Binding-site contacts:
Ligand atom P contacts residue LYS8 of chain 50.C at 3.0 Å.
Ligand atom C2' contacts residue GLU74 of chain 50.C at 4.1 Å.
Ligand atom OP1 contacts residue PRO132 of chain 50.C at 3.6 Å.
Ligand atom OP2 contacts residue LYS10 of chain 50.C at 2.9 Å.
Ligand atom O2' contacts residue GLU74 of chain 50.C at 3.2 Å.
Ligand atom C4' contacts residue GLU74 of chain 50.C at 3.9 Å.
Ligand atom O2' contacts residue LEU135 of chain 50.C at 4.3 Å.
Ligand atom O3' contacts residue ASN134 of chain 50.C at 4.2 Å.
Ligand atom O5' contacts residue LYS8 of chain 50.C at 4.5 Å.
Ligand atom C1' contacts residue GLU74 of chain 50.C at 3.8 Å.
Ligand atom O4' contacts residue GLU74 of chain 50.C at 3.7 Å.
Ligand atom P contacts residue LYS10 of chain 50.C at 4.0 Å.
Ligand atom OP1 contacts residue ASN134 of chain 50.C at 4.2 Å.
Ligand atom C2' contacts residue ASN134 of chain 50.C at 4.3 Å.
Ligand atom OP2 contacts residue LYS8 of chain 50.C at 2.9 Å (salt-bridge).
Ligand atom OP1 contacts residue LYS10 of chain 50.C at 4.3 Å.
Ligand atom O3' contacts residue LYS8 of chain 50.C at 3.8 Å.
Ligand atom OP1 contacts residue LYS8 of chain 50.C at 2.6 Å (salt-bridge).
Ligand atom O2' contacts residue ASN134 of chain 50.C at 3.2 Å (h-bond).

The small molecule below binds the protein below.
Small molecule (SMILES): Nc1ccn([C@@H]2O[C@H](CO[P](=O)(O)O[C@H]3[C@@H](O)[C@H](n4ccc(N)nc4=O)O[C@@H]3CO[P](=O)(O)O[C@H]3[C@@H](O)[C@H](n4ccc(N)nc4=O)O[C@@H]3CO)[C@@H](O)[C@H]2O)c(=O)n1

Sequence of chain 50.C:
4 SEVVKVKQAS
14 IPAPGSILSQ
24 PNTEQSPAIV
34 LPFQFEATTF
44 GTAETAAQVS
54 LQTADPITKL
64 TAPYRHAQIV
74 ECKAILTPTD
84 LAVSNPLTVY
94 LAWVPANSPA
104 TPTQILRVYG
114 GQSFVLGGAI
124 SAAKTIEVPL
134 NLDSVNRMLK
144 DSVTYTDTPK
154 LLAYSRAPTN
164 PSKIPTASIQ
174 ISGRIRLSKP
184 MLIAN